Binding-site contacts:
Ligand atom OAA contacts residue LEU124 of chain 2.A at 3.7 Å.
Ligand atom CAM contacts residue LEU88 of chain 2.A at 3.8 Å (hydrophobic).
Ligand atom CAJ contacts residue TYR105 of chain 2.A at 3.7 Å (hydrophobic).
Ligand atom CAI contacts residue LEU88 of chain 2.A at 3.4 Å (hydrophobic).
Ligand atom CAF contacts residue TYR105 of chain 2.A at 3.2 Å (hydrophobic).
Ligand atom CAF contacts residue PHE214 of chain 2.A at 4.0 Å (hydrophobic).
Ligand atom CLE contacts residue PHE229 of chain 2.A at 3.7 Å.
Ligand atom CAG contacts residue ASN125 of chain 2.A at 3.9 Å.
Ligand atom CAH contacts residue GLU54 of chain 2.A at 3.5 Å.
Ligand atom CLE contacts residue MET85 of chain 2.A at 3.6 Å.
Ligand atom CAN contacts residue ASN125 of chain 2.A at 3.3 Å.
Ligand atom CAL contacts residue LEU47 of chain 2.A at 3.9 Å (hydrophobic).
Ligand atom CAN contacts residue TYR105 of chain 2.A at 3.0 Å (hydrophobic).
Ligand atom CLD contacts residue PHE214 of chain 2.A at 3.9 Å.
Ligand atom CLE contacts residue TRP84 of chain 2.A at 4.0 Å.
Ligand atom OAA contacts residue LEU121 of chain 2.A at 3.6 Å.
Ligand atom CAI contacts residue VAL92 of chain 2.A at 3.3 Å (hydrophobic).
Ligand atom OAB contacts residue ARG95 of chain 2.A at 3.2 Å (salt-bridge).
Ligand atom CAL contacts residue ALA51 of chain 2.A at 3.8 Å (hydrophobic).
Ligand atom OAA contacts residue TYR105 of chain 2.A at 3.0 Å (h-bond).
Ligand atom CLE contacts residue LEU88 of chain 2.A at 3.5 Å.
Ligand atom CAG contacts residue LEU124 of chain 2.A at 3.4 Å (hydrophobic).
Ligand atom CAF contacts residue LEU121 of chain 2.A at 3.8 Å (hydrophobic).
Ligand atom CLD contacts residue LEU47 of chain 2.A at 3.7 Å.
Ligand atom CAG contacts residue ILE128 of chain 2.A at 3.5 Å (hydrophobic).
Ligand atom CLC contacts residue MET85 of chain 2.A at 3.4 Å.
Ligand atom CAN contacts residue LEU124 of chain 2.A at 3.8 Å (hydrophobic).
Ligand atom CAF contacts residue LEU47 of chain 2.A at 3.6 Å (hydrophobic).
Ligand atom OAB contacts residue GLU54 of chain 2.A at 2.2 Å (salt-bridge).
Ligand atom CAH contacts residue ALA51 of chain 2.A at 4.0 Å (hydrophobic).
Ligand atom OAB contacts residue VAL92 of chain 2.A at 3.4 Å.
Ligand atom CLC contacts residue PHE214 of chain 2.A at 3.2 Å.
Ligand atom CAO contacts residue VAL92 of chain 2.A at 3.6 Å (hydrophobic).
Ligand atom CAJ contacts residue PHE214 of chain 2.A at 3.9 Å (hydrophobic).
Ligand atom CAG contacts residue TYR105 of chain 2.A at 3.8 Å (hydrophobic).
Ligand atom CLD contacts residue CYS48 of chain 2.A at 4.0 Å.
Ligand atom OAA contacts residue ASN125 of chain 2.A at 2.3 Å (h-bond).
Ligand atom CLE contacts residue ALA51 of chain 2.A at 3.6 Å.
Ligand atom CAJ contacts residue LEU47 of chain 2.A at 3.9 Å (hydrophobic).
Ligand atom CAO contacts residue GLU54 of chain 2.A at 3.1 Å.

Sequence of chain 2.A:
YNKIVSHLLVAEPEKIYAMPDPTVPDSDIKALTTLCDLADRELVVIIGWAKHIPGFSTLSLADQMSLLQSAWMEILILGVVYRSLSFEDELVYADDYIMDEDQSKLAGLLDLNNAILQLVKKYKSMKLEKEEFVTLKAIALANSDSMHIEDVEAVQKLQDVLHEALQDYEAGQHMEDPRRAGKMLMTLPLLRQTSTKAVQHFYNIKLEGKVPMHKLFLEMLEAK

The small molecule below binds the protein below.
Small molecule (SMILES): Oc1ccc(C(c2ccc(O)cc2)C(Cl)(Cl)Cl)cc1